Binding-site contacts:
Ligand atom C7 contacts residue ASP240 of chain 1.A at 4.3 Å.
Ligand atom C1 contacts residue SIA1 of chain 1.Z at 4.2 Å.
Ligand atom C7 contacts residue ASN59 of chain 1.C at 4.1 Å.
Ligand atom C3 contacts residue ASN59 of chain 1.C at 3.8 Å.
Ligand atom O7 contacts residue ASP240 of chain 1.A at 3.2 Å (salt-bridge).
Ligand atom C8 contacts residue SIA1 of chain 1.Z at 4.1 Å.
Ligand atom N2 contacts residue SIA1 of chain 1.Z at 3.0 Å (h-bond).
Ligand atom C7 contacts residue SIA1 of chain 1.Z at 3.6 Å.
Ligand atom O3 contacts residue ASP240 of chain 1.A at 3.7 Å.
Ligand atom O7 contacts residue SIA1 of chain 1.Z at 4.0 Å.
Ligand atom C4 contacts residue ASN59 of chain 1.C at 4.3 Å.
Ligand atom N2 contacts residue ASN59 of chain 1.C at 2.9 Å (h-bond).
Ligand atom C5 contacts residue ASN59 of chain 1.C at 3.7 Å.
Ligand atom C2 contacts residue ASN59 of chain 1.C at 2.5 Å.
Ligand atom C2 contacts residue SIA1 of chain 1.Z at 4.1 Å.
Ligand atom C1 contacts residue ASN59 of chain 1.C at 1.5 Å.
Ligand atom O5 contacts residue ASN59 of chain 1.C at 2.4 Å (h-bond).

The small molecule below binds the protein below.
Small molecule (SMILES): CC(=O)N[C@@H]1[C@@H](O)[C@H](O)[C@@H](CO)O[C@H]1O

Sequence of chain 1.A:
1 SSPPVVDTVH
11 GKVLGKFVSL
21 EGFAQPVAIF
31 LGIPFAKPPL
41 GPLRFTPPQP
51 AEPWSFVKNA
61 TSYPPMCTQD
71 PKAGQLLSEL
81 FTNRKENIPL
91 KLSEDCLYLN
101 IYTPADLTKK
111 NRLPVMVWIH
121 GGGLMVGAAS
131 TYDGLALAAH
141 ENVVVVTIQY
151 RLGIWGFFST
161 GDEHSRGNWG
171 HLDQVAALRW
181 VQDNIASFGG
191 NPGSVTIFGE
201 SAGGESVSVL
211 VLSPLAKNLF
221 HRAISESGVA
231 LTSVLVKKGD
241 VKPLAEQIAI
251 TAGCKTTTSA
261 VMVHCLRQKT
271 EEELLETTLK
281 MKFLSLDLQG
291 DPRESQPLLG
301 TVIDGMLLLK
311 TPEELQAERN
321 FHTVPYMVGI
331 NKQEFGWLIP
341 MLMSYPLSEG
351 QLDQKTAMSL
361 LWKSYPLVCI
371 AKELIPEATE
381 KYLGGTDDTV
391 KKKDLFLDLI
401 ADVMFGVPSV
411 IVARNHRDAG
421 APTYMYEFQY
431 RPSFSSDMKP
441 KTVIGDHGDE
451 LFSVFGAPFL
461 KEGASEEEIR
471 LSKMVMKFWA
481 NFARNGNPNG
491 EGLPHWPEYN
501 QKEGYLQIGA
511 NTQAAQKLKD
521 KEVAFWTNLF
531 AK

Sequence of chain 1.C:
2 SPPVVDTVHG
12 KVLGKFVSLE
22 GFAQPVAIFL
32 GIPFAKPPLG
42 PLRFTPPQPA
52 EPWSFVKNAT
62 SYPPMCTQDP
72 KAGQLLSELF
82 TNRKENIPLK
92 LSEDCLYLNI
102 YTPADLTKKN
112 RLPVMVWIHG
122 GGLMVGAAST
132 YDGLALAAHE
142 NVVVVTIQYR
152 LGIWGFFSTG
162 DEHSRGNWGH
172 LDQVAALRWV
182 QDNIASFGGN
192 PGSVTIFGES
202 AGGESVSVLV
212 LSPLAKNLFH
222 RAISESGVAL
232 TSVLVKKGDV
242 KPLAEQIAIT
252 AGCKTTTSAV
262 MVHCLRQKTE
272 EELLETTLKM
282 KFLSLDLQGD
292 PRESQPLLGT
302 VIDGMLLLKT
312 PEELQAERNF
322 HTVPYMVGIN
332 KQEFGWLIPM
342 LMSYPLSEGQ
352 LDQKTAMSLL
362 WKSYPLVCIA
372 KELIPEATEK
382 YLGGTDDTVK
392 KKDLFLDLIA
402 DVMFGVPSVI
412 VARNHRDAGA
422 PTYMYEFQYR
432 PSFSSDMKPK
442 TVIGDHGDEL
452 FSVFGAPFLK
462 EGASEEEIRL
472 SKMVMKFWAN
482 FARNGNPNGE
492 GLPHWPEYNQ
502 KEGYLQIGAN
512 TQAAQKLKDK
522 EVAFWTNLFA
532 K